Binding-site contacts:
Ligand atom O6 contacts residue LYS181 of chain 3.J at 4.3 Å.
Ligand atom C2 contacts residue THR116 of chain 3.J at 3.8 Å.
Ligand atom C5 contacts residue ASN259 of chain 3.K at 3.7 Å.
Ligand atom C4 contacts residue LYS181 of chain 3.J at 4.2 Å.
Ligand atom N2 contacts residue ASN259 of chain 3.K at 2.9 Å (h-bond).
Ligand atom O4 contacts residue LYS181 of chain 3.J at 4.0 Å.
Ligand atom C8 contacts residue ASN259 of chain 3.K at 4.4 Å.
Ligand atom C1 contacts residue ASN259 of chain 3.K at 1.4 Å.
Ligand atom C4 contacts residue ASN259 of chain 3.K at 4.2 Å.
Ligand atom C3 contacts residue ASN259 of chain 3.K at 3.8 Å.
Ligand atom N2 contacts residue THR116 of chain 3.J at 3.0 Å (h-bond).
Ligand atom C7 contacts residue ASN259 of chain 3.K at 3.2 Å.
Ligand atom C1 contacts residue THR116 of chain 3.J at 4.0 Å.
Ligand atom C8 contacts residue THR116 of chain 3.J at 3.8 Å.
Ligand atom C5 contacts residue LYS181 of chain 3.J at 3.5 Å.
Ligand atom C2 contacts residue ASN259 of chain 3.K at 2.5 Å.
Ligand atom O7 contacts residue ASN259 of chain 3.K at 3.0 Å (h-bond).
Ligand atom C6 contacts residue LYS181 of chain 3.J at 4.2 Å.
Ligand atom O3 contacts residue THR116 of chain 3.J at 4.4 Å.
Ligand atom O5 contacts residue LYS181 of chain 3.J at 4.4 Å.
Ligand atom C3 contacts residue THR116 of chain 3.J at 4.0 Å.
Ligand atom O5 contacts residue ASN259 of chain 3.K at 2.4 Å (h-bond).
Ligand atom C3 contacts residue LYS181 of chain 3.J at 4.4 Å.
Ligand atom C7 contacts residue THR116 of chain 3.J at 3.8 Å.

Sequence of chain 3.K:
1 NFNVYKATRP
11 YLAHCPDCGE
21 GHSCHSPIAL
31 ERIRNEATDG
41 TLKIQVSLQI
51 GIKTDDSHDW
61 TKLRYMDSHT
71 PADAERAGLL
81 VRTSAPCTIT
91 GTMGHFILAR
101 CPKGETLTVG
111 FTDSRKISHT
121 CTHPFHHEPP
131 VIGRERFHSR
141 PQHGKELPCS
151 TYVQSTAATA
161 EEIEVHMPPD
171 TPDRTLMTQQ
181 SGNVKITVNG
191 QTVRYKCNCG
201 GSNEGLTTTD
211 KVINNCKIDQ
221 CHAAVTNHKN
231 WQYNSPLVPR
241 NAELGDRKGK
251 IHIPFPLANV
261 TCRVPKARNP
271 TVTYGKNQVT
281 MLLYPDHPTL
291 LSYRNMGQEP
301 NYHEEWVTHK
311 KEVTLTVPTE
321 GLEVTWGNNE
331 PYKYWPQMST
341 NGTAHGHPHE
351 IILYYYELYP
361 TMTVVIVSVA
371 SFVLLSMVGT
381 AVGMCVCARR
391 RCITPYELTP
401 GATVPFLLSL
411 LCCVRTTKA

A protein and the small-molecule ligand that binds it are described below.
Small molecule (SMILES): CC(=O)N[C@@H]1[C@@H](O)[C@H](O)[C@@H](CO)O[C@H]1O

Sequence of chain 3.J:
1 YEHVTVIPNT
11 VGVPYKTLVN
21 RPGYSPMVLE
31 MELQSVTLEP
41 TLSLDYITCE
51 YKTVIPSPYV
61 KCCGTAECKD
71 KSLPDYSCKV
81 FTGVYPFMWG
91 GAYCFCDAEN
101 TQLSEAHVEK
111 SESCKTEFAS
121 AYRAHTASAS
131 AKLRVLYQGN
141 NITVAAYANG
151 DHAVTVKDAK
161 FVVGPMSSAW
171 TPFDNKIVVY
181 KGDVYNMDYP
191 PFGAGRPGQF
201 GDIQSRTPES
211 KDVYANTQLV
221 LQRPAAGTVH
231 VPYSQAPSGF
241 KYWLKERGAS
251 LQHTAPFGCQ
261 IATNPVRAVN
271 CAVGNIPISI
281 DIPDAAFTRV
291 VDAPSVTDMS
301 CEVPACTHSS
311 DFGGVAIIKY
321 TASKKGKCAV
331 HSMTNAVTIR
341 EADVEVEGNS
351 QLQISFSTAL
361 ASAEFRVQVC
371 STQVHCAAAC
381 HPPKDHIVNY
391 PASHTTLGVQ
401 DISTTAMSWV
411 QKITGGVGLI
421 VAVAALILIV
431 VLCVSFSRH